Sequence of chain 3.M:
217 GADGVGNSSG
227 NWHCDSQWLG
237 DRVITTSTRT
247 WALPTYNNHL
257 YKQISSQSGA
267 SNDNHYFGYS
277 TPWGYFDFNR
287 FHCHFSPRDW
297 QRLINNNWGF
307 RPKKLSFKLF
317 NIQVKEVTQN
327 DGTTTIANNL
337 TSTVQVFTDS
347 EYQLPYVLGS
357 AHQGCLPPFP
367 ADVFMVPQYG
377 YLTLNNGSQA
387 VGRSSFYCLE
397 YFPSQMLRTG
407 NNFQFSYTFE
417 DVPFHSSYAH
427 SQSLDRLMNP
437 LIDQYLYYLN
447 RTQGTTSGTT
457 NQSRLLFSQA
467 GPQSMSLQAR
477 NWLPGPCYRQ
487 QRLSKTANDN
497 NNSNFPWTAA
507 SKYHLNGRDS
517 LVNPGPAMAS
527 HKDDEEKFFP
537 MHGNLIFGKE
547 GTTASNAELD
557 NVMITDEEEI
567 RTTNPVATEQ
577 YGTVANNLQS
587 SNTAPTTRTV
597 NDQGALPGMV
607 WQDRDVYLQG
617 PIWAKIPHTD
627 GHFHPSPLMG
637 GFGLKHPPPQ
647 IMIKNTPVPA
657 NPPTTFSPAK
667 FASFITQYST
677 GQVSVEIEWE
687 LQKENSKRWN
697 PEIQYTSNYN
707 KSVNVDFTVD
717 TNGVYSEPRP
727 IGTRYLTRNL

Binding-site contacts:
Ligand atom C6 contacts residue VAL418 of chain 3.M at 4.0 Å (hydrophobic).
Ligand atom N9 contacts residue HIS630 of chain 3.M at 3.8 Å.
Ligand atom N1 contacts residue VAL418 of chain 3.M at 3.8 Å.
Ligand atom N7 contacts residue ASP609 of chain 3.M at 4.1 Å.
Ligand atom N6 contacts residue PRO633 of chain 3.M at 4.2 Å.
Ligand atom C8 contacts residue HIS630 of chain 3.M at 3.1 Å.
Ligand atom N1 contacts residue GLY639 of chain 3.M at 3.1 Å (h-bond).
Ligand atom C6 contacts residue PRO631 of chain 3.M at 3.6 Å (hydrophobic).
Ligand atom O2P contacts residue HIS628 of chain 3.M at 3.8 Å.
Ligand atom C1' contacts residue HIS630 of chain 3.M at 3.8 Å.
Ligand atom C6 contacts residue PRO419 of chain 3.M at 4.3 Å (hydrophobic).
Ligand atom O4' contacts residue HIS630 of chain 3.M at 4.2 Å.
Ligand atom N1 contacts residue PRO419 of chain 3.M at 4.2 Å.
Ligand atom N9 contacts residue PRO419 of chain 3.M at 4.2 Å.
Ligand atom N6 contacts residue GLY637 of chain 3.M at 4.0 Å.
Ligand atom C2 contacts residue PRO631 of chain 3.M at 4.3 Å (hydrophobic).
Ligand atom C4 contacts residue PRO419 of chain 3.M at 4.0 Å (hydrophobic).
Ligand atom C2 contacts residue PRO419 of chain 3.M at 4.2 Å (hydrophobic).
Ligand atom O2P contacts residue PHE629 of chain 3.M at 3.4 Å (h-bond).
Ligand atom C8 contacts residue ASP609 of chain 3.M at 4.4 Å.
Ligand atom O4' contacts residue PRO631 of chain 3.M at 4.1 Å.
Ligand atom N6 contacts residue PHE638 of chain 3.M at 3.8 Å.
Ligand atom C5 contacts residue PRO419 of chain 3.M at 4.2 Å (hydrophobic).
Ligand atom N1 contacts residue PRO631 of chain 3.M at 3.8 Å.
Ligand atom N6 contacts residue VAL418 of chain 3.M at 3.8 Å.
Ligand atom N6 contacts residue PRO631 of chain 3.M at 3.8 Å.
Ligand atom O5' contacts residue PHE629 of chain 3.M at 3.9 Å.
Ligand atom C2 contacts residue GLY639 of chain 3.M at 3.9 Å.
Ligand atom N3 contacts residue PRO419 of chain 3.M at 4.2 Å.
Ligand atom O5' contacts residue PRO631 of chain 3.M at 4.0 Å.
Ligand atom C5 contacts residue SER632 of chain 3.M at 4.4 Å.
Ligand atom C6 contacts residue GLY639 of chain 3.M at 3.8 Å.
Ligand atom P contacts residue PHE629 of chain 3.M at 4.4 Å.
Ligand atom C5 contacts residue PRO631 of chain 3.M at 4.1 Å (hydrophobic).
Ligand atom N7 contacts residue HIS630 of chain 3.M at 3.6 Å.
Ligand atom N6 contacts residue SER632 of chain 3.M at 4.0 Å.
Ligand atom N6 contacts residue GLY639 of chain 3.M at 2.9 Å (h-bond).
Ligand atom C2' contacts residue PRO419 of chain 3.M at 4.0 Å (hydrophobic).
Ligand atom N7 contacts residue SER632 of chain 3.M at 3.8 Å.
Ligand atom O2P contacts residue PRO631 of chain 3.M at 3.8 Å.

A small-molecule ligand and the protein it binds are described below.
Small molecule (SMILES): Nc1ncnc2c1ncn2[C@H]1C[C@H](O)[C@@H](COP(=O)(O)O)O1